A small-molecule ligand and the protein it binds are described below.
Small molecule (SMILES): CC(=O)N[C@@H]1[C@@H](O)[C@H](O)[C@@H](CO)O[C@H]1O

Sequence of chain 1.C:
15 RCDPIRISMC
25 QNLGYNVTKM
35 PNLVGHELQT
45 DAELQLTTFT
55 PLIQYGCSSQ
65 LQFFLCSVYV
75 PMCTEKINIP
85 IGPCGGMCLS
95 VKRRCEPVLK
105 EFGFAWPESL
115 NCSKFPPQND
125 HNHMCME

Binding-site contacts:
Ligand atom O5 contacts residue ASN115 of chain 1.C at 3.6 Å.
Ligand atom C1 contacts residue SER117 of chain 1.C at 4.0 Å.
Ligand atom C1 contacts residue GLU112 of chain 1.C at 4.0 Å.
Ligand atom C2 contacts residue ASN115 of chain 1.C at 3.9 Å.
Ligand atom C1 contacts residue ASN115 of chain 1.C at 3.0 Å.
Ligand atom N2 contacts residue ASN115 of chain 1.C at 4.1 Å.
Ligand atom O5 contacts residue SER117 of chain 1.C at 4.5 Å.
Ligand atom C2 contacts residue GLU112 of chain 1.C at 4.4 Å.
Ligand atom O5 contacts residue GLU112 of chain 1.C at 4.0 Å.